A small-molecule ligand and the protein it binds are described below.
Small molecule (SMILES): CC(=O)N[C@H]1[C@@H](O[P](=O)(O)O[P](=O)(O)OC[C@H]2O[C@@H](n3ccc(=O)[nH]c3=O)[C@H](O)[C@@H]2O)O[C@H](CO)[C@@H](O)[C@@H]1O

Binding-site contacts:
Ligand atom O2A contacts residue GLY164 of chain 1.A at 3.3 Å (h-bond).
Ligand atom O1B contacts residue EDO1 of chain 1.D at 2.8 Å (h-bond).
Ligand atom O2A contacts residue VAL163 of chain 1.A at 3.5 Å (h-bond).
Ligand atom C4 contacts residue ASP123 of chain 1.A at 3.5 Å.
Ligand atom O2' contacts residue ARG120 of chain 1.A at 3.5 Å.
Ligand atom C8' contacts residue EDO1 of chain 1.C at 3.6 Å.
Ligand atom O4 contacts residue PRO121 of chain 1.A at 3.4 Å (h-bond).
Ligand atom O3B contacts residue ILE327 of chain 1.A at 2.9 Å (h-bond).
Ligand atom O4 contacts residue LEU124 of chain 1.A at 2.7 Å (h-bond).
Ligand atom C8' contacts residue ASN23 of chain 1.A at 3.5 Å.
Ligand atom C5 contacts residue SER162 of chain 1.A at 3.2 Å.
Ligand atom N3 contacts residue ASP123 of chain 1.A at 2.7 Å (salt-bridge).
Ligand atom C5 contacts residue PRO121 of chain 1.A at 3.5 Å (hydrophobic).
Ligand atom C4 contacts residue PRO121 of chain 1.A at 3.1 Å (hydrophobic).
Ligand atom O4 contacts residue VAL122 of chain 1.A at 3.1 Å.
Ligand atom C4' contacts residue ASP305 of chain 1.A at 3.3 Å.
Ligand atom O2B contacts residue ARG120 of chain 1.A at 3.0 Å (salt-bridge).
Ligand atom O4' contacts residue PHE328 of chain 1.A at 3.5 Å.
Ligand atom O4' contacts residue ASP305 of chain 1.A at 2.6 Å (salt-bridge).
Ligand atom O3' contacts residue ASN23 of chain 1.A at 3.4 Å (h-bond).
Ligand atom O3' contacts residue EDO1 of chain 1.C at 2.8 Å (h-bond).
Ligand atom O2 contacts residue LYS160 of chain 1.A at 3.2 Å (salt-bridge).
Ligand atom O7' contacts residue ASN23 of chain 1.A at 3.2 Å.
Ligand atom O2A contacts residue SER162 of chain 1.A at 2.6 Å (h-bond).
Ligand atom C6 contacts residue SER162 of chain 1.A at 3.5 Å.
Ligand atom O4 contacts residue ASP123 of chain 1.A at 3.2 Å (salt-bridge).
Ligand atom O1B contacts residue GLY164 of chain 1.A at 2.9 Å (h-bond).
Ligand atom C3' contacts residue EDO1 of chain 1.C at 3.5 Å.
Ligand atom O4 contacts residue HIS125 of chain 1.A at 3.5 Å.
Ligand atom O2' contacts residue ALA119 of chain 1.A at 2.8 Å (h-bond).
Ligand atom N2' contacts residue EDO1 of chain 1.C at 3.2 Å (h-bond).
Ligand atom O7' contacts residue TRP95 of chain 1.A at 3.5 Å.
Ligand atom O2B contacts residue EDO1 of chain 1.D at 2.7 Å (h-bond).
Ligand atom N3 contacts residue PRO121 of chain 1.A at 3.2 Å (h-bond).
Ligand atom O3' contacts residue ASP305 of chain 1.A at 3.1 Å (salt-bridge).
Ligand atom O1A contacts residue SER162 of chain 1.A at 3.5 Å.
Ligand atom O2 contacts residue PRO121 of chain 1.A at 3.4 Å.
Ligand atom O1A contacts residue VAL163 of chain 1.A at 2.8 Å (h-bond).
Ligand atom C8' contacts residue TRP95 of chain 1.A at 3.5 Å (hydrophobic).
Ligand atom C7' contacts residue ASN23 of chain 1.A at 3.4 Å.

Sequence of chain 1.A:
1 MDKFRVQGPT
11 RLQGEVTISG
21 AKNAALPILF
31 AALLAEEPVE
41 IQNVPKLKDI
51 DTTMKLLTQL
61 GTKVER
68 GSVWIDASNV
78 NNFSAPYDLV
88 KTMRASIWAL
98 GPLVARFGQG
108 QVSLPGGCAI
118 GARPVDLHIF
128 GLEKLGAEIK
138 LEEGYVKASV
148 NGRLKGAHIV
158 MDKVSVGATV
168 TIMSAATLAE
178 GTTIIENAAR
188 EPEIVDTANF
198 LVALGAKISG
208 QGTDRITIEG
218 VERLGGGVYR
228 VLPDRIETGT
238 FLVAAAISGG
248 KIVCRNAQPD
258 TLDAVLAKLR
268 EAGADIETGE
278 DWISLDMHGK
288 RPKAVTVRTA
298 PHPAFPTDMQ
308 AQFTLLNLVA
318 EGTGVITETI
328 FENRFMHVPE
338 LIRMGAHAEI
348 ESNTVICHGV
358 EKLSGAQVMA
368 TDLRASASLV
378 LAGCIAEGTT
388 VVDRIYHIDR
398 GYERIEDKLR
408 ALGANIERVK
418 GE